A protein and the small-molecule ligand that binds it are described below.
Small molecule (SMILES): NC[C@@H]1O[C@H](O[C@H]2[C@@H](O)[C@H](O[C@@H]3[C@@H](O)[C@H](N)C[C@H](N)[C@H]3O[C@H]3O[C@H](CO)[C@@H](O)[C@H](O)[C@H]3N)O[C@@H]2CO)[C@H](N)[C@@H](O)[C@@H]1O

Sequence of chain 1.D:
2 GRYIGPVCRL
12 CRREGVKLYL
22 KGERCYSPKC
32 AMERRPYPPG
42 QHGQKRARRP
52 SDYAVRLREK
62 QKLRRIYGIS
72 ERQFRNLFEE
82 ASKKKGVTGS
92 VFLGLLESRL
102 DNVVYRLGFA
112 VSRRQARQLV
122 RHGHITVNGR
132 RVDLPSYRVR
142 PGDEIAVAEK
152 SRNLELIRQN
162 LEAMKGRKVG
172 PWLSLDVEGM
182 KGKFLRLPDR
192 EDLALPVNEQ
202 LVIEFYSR

Binding-site contacts:
Ligand atom O61 contacts residue LYS84 of chain 1.D at 2.9 Å (salt-bridge).
Ligand atom C61 contacts residue LYS84 of chain 1.D at 3.8 Å.
Ligand atom N12 contacts residue GLU81 of chain 1.D at 4.3 Å.
Ligand atom C22 contacts residue GLU81 of chain 1.D at 3.9 Å.
Ligand atom O34 contacts residue MG1 of chain 1.QB at 4.0 Å.
Ligand atom N32 contacts residue GLU81 of chain 1.D at 3.7 Å.